A small-molecule ligand and the protein it binds are described below.
Small molecule (SMILES): CC(=O)N[C@H]1[C@H]([C@H](O)[C@H](O)CO)O[C@@](O[C@H]2[C@@H](O)[C@@H](CO)O[C@@H](O[C@H]3[C@H](O)[C@@H](O)[C@H](O)O[C@@H]3CO)[C@@H]2O)(C(=O)O)C[C@@H]1O

Sequence of chain 1.A:
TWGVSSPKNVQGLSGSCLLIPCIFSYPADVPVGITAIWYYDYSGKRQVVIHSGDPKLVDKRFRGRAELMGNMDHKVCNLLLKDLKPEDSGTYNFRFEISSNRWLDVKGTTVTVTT

Binding-site contacts:
Ligand atom C7 contacts residue ARG105 of chain 1.A at 4.2 Å.
Ligand atom C9 contacts residue TRP106 of chain 1.A at 3.7 Å (hydrophobic).
Ligand atom N5 contacts residue ARG105 of chain 1.A at 2.8 Å (salt-bridge).
Ligand atom C4 contacts residue SER103 of chain 1.A at 3.6 Å.
Ligand atom O6 contacts residue TYR44 of chain 1.A at 2.8 Å (h-bond).
Ligand atom C9 contacts residue LEU107 of chain 1.A at 3.6 Å (hydrophobic).
Ligand atom C10 contacts residue ARG105 of chain 1.A at 3.7 Å.
Ligand atom O8 contacts residue LEU107 of chain 1.A at 2.8 Å (h-bond).
Ligand atom O1B contacts residue LEU107 of chain 1.A at 4.3 Å.
Ligand atom C7 contacts residue TRP106 of chain 1.A at 3.7 Å (hydrophobic).
Ligand atom O1A contacts residue ARG105 of chain 1.A at 3.0 Å.
Ligand atom O8 contacts residue ARG105 of chain 1.A at 4.3 Å.
Ligand atom C6 contacts residue TYR44 of chain 1.A at 3.2 Å (hydrophobic).
Ligand atom C11 contacts residue ARG105 of chain 1.A at 3.8 Å.
Ligand atom C11 contacts residue SER103 of chain 1.A at 4.2 Å.
Ligand atom O7 contacts residue TRP106 of chain 1.A at 4.1 Å.
Ligand atom O1B contacts residue ARG105 of chain 1.A at 4.1 Å.
Ligand atom O4 contacts residue ARG105 of chain 1.A at 4.3 Å.
Ligand atom O1A contacts residue ARG97 of chain 1.A at 3.1 Å (salt-bridge).
Ligand atom O9 contacts residue VAL109 of chain 1.A at 3.8 Å.
Ligand atom O4 contacts residue SER103 of chain 1.A at 2.8 Å (h-bond).
Ligand atom C5 contacts residue ARG105 of chain 1.A at 3.5 Å.
Ligand atom C11 contacts residue TRP106 of chain 1.A at 4.1 Å (hydrophobic).
Ligand atom C1 contacts residue ARG97 of chain 1.A at 3.9 Å.
Ligand atom O6 contacts residue LEU107 of chain 1.A at 4.3 Å.
Ligand atom C10 contacts residue SER103 of chain 1.A at 4.1 Å.
Ligand atom C4 contacts residue ARG105 of chain 1.A at 3.7 Å.
Ligand atom C3 contacts residue ARG105 of chain 1.A at 4.3 Å.
Ligand atom N5 contacts residue SER103 of chain 1.A at 3.7 Å.
Ligand atom C1 contacts residue ARG105 of chain 1.A at 3.7 Å.
Ligand atom O1B contacts residue ARG97 of chain 1.A at 3.1 Å (salt-bridge).
Ligand atom C10 contacts residue TRP106 of chain 1.A at 4.3 Å (hydrophobic).
Ligand atom C6 contacts residue ARG105 of chain 1.A at 3.6 Å.
Ligand atom O9 contacts residue TRP106 of chain 1.A at 4.3 Å.
Ligand atom O8 contacts residue TRP106 of chain 1.A at 3.6 Å.
Ligand atom C8 contacts residue LEU107 of chain 1.A at 4.1 Å (hydrophobic).
Ligand atom C11 contacts residue TRP2 of chain 1.A at 3.3 Å (hydrophobic).
Ligand atom C5 contacts residue SER103 of chain 1.A at 4.3 Å.
Ligand atom C8 contacts residue TRP106 of chain 1.A at 4.2 Å (hydrophobic).
Ligand atom O9 contacts residue LEU107 of chain 1.A at 2.6 Å (h-bond).